The protein below binds the small molecule below.
Small molecule (SMILES): CC(C)C[C@@H](C=O)NC(=O)[C@H](CC(C)C)NC(=O)[C@H](C)NC(=O)[C@H](Cc1cnc[nH]1)NC(=O)[C@H](CC(C)C)NC(=O)[C@H](C)NC(=O)[C@H](C)N

Binding-site contacts:
Ligand atom CD1 contacts residue LEU82 of chain 1.B at 4.1 Å (hydrophobic).
Ligand atom CB contacts residue GLN78 of chain 1.B at 4.5 Å.
Ligand atom C contacts residue ILE61 of chain 1.B at 4.1 Å (hydrophobic).
Ligand atom O contacts residue LYS65 of chain 1.B at 4.4 Å.
Ligand atom N contacts residue ILE61 of chain 1.B at 4.3 Å.
Ligand atom O contacts residue LEU75 of chain 1.B at 4.0 Å.
Ligand atom CD2 contacts residue VAL79 of chain 1.B at 3.8 Å (hydrophobic).
Ligand atom CB contacts residue LEU75 of chain 1.B at 4.1 Å (hydrophobic).
Ligand atom CD2 contacts residue GLN78 of chain 1.B at 3.8 Å.
Ligand atom CD2 contacts residue GLU83 of chain 1.B at 3.6 Å.
Ligand atom NE2 contacts residue LEU75 of chain 1.B at 4.0 Å.
Ligand atom CD1 contacts residue GLN78 of chain 1.B at 4.0 Å.
Ligand atom CD2 contacts residue ILE61 of chain 1.B at 3.6 Å (hydrophobic).
Ligand atom CD2 contacts residue PHE70 of chain 1.B at 4.4 Å (hydrophobic).
Ligand atom CB contacts residue VAL79 of chain 1.B at 4.4 Å (hydrophobic).
Ligand atom CD1 contacts residue ILE61 of chain 1.B at 3.5 Å (hydrophobic).
Ligand atom CG contacts residue GLN78 of chain 1.B at 4.4 Å.
Ligand atom CG contacts residue LEU82 of chain 1.B at 4.5 Å (hydrophobic).
Ligand atom CD2 contacts residue VAL79 of chain 1.B at 3.6 Å (hydrophobic).
Ligand atom CD2 contacts residue LYS65 of chain 1.B at 4.1 Å.
Ligand atom CB contacts residue ILE61 of chain 1.B at 4.0 Å (hydrophobic).
Ligand atom CE1 contacts residue LEU75 of chain 1.B at 4.0 Å (hydrophobic).
Ligand atom CD1 contacts residue VAL79 of chain 1.B at 3.6 Å (hydrophobic).
Ligand atom CG contacts residue VAL79 of chain 1.B at 4.4 Å (hydrophobic).
Ligand atom CA contacts residue VAL79 of chain 1.B at 4.1 Å (hydrophobic).
Ligand atom CD2 contacts residue LEU82 of chain 1.B at 4.0 Å (hydrophobic).
Ligand atom N contacts residue VAL79 of chain 1.B at 4.4 Å.
Ligand atom CG contacts residue ILE61 of chain 1.B at 4.0 Å (hydrophobic).
Ligand atom O contacts residue ILE61 of chain 1.B at 4.0 Å.

Sequence of chain 1.B:
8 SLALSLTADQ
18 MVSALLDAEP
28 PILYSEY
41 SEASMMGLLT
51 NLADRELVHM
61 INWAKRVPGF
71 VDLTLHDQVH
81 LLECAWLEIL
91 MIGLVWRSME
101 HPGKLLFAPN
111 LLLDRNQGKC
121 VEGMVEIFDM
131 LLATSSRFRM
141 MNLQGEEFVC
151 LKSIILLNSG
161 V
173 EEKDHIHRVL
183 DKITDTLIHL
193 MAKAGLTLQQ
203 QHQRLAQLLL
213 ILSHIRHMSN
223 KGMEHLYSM